Sequence of chain 1.A:
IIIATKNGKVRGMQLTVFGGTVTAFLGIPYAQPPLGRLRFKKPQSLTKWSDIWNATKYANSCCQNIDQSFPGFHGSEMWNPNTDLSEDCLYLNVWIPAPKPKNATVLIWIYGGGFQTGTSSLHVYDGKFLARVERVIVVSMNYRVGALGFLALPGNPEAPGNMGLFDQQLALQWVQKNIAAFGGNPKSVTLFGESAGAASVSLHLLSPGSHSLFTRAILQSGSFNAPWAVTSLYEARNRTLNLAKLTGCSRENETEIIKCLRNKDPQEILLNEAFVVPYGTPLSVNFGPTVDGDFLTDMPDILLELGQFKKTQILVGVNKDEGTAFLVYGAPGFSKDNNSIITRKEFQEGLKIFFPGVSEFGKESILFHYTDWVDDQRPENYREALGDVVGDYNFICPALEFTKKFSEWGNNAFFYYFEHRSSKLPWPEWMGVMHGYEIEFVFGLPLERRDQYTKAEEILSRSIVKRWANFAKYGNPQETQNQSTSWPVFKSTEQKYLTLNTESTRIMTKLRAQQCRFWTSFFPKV

The protein below binds the small molecule below.
Small molecule (SMILES): CC(=O)N[C@H]1[C@H](O[C@H]2[C@H](O)[C@@H](NC(C)=O)CO[C@@H]2CO[C@@H]2O[C@@H](C)[C@@H](O)[C@@H](O)[C@@H]2O)O[C@H](CO)[C@@H](O)[C@@H]1O

Binding-site contacts:
Ligand atom O2 contacts residue PRO281 of chain 1.A at 4.5 Å.
Ligand atom O4 contacts residue LEU249 of chain 1.A at 4.2 Å.
Ligand atom C4 contacts residue ASN241 of chain 1.A at 4.3 Å.
Ligand atom N2 contacts residue ASN241 of chain 1.A at 2.8 Å (h-bond).
Ligand atom C2 contacts residue ASN241 of chain 1.A at 2.5 Å.
Ligand atom O6 contacts residue PRO281 of chain 1.A at 4.4 Å.
Ligand atom C6 contacts residue LEU249 of chain 1.A at 3.7 Å (hydrophobic).
Ligand atom C6 contacts residue ASN245 of chain 1.A at 3.3 Å.
Ligand atom C8 contacts residue ASN241 of chain 1.A at 4.4 Å.
Ligand atom C3 contacts residue PHE278 of chain 1.A at 3.4 Å (hydrophobic).
Ligand atom O7 contacts residue ASN241 of chain 1.A at 3.4 Å (h-bond).
Ligand atom O4 contacts residue PHE278 of chain 1.A at 3.7 Å.
Ligand atom C5 contacts residue ASN245 of chain 1.A at 4.0 Å.
Ligand atom O3 contacts residue PRO281 of chain 1.A at 4.5 Å.
Ligand atom C7 contacts residue ASN241 of chain 1.A at 3.3 Å.
Ligand atom C3 contacts residue ASN245 of chain 1.A at 4.4 Å.
Ligand atom C1 contacts residue ASN241 of chain 1.A at 1.4 Å.
Ligand atom O5 contacts residue ASN245 of chain 1.A at 3.6 Å.
Ligand atom C4 contacts residue PHE278 of chain 1.A at 3.2 Å (hydrophobic).
Ligand atom C4 contacts residue ASN245 of chain 1.A at 4.2 Å.
Ligand atom O6 contacts residue ASN245 of chain 1.A at 3.1 Å (h-bond).
Ligand atom O5 contacts residue ASN245 of chain 1.A at 3.1 Å (h-bond).
Ligand atom C3 contacts residue ASN241 of chain 1.A at 3.8 Å.
Ligand atom O5 contacts residue ASN241 of chain 1.A at 2.4 Å (h-bond).
Ligand atom O3 contacts residue VAL280 of chain 1.A at 3.8 Å.
Ligand atom C1 contacts residue ASN245 of chain 1.A at 3.8 Å.
Ligand atom C5 contacts residue ASN241 of chain 1.A at 3.7 Å.
Ligand atom C4 contacts residue LEU249 of chain 1.A at 4.3 Å (hydrophobic).
Ligand atom C5 contacts residue ASN245 of chain 1.A at 3.3 Å.
Ligand atom C3 contacts residue VAL279 of chain 1.A at 4.5 Å (hydrophobic).
Ligand atom C6 contacts residue ASN245 of chain 1.A at 3.7 Å.
Ligand atom O3 contacts residue PHE278 of chain 1.A at 3.0 Å (h-bond).
Ligand atom C1 contacts residue ASN245 of chain 1.A at 3.9 Å.